Sequence of chain 1.B:
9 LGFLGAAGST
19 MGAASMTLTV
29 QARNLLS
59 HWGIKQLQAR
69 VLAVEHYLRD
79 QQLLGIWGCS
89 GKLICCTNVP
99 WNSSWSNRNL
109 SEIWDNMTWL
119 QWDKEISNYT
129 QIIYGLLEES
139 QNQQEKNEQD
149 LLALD

Binding-site contacts:
Ligand atom C3 contacts residue ASN126 of chain 1.B at 3.7 Å.
Ligand atom C8 contacts residue ASN126 of chain 1.B at 3.9 Å.
Ligand atom C2 contacts residue ASN126 of chain 1.B at 2.4 Å.
Ligand atom C1 contacts residue ASN126 of chain 1.B at 1.4 Å.
Ligand atom C8 contacts residue LYS122 of chain 1.B at 3.3 Å.
Ligand atom C7 contacts residue LYS122 of chain 1.B at 4.5 Å.
Ligand atom O7 contacts residue ASN126 of chain 1.B at 3.6 Å.
Ligand atom C4 contacts residue ASN126 of chain 1.B at 4.1 Å.
Ligand atom N2 contacts residue SER125 of chain 1.B at 4.1 Å.
Ligand atom O5 contacts residue ASN126 of chain 1.B at 2.4 Å (h-bond).
Ligand atom N2 contacts residue ASN126 of chain 1.B at 2.8 Å (h-bond).
Ligand atom C7 contacts residue ASN126 of chain 1.B at 3.3 Å.
Ligand atom C7 contacts residue GLU123 of chain 1.B at 4.4 Å.
Ligand atom O7 contacts residue TYR127 of chain 1.B at 4.1 Å.
Ligand atom C8 contacts residue GLU123 of chain 1.B at 3.1 Å.
Ligand atom C5 contacts residue ASN126 of chain 1.B at 3.7 Å.
Ligand atom C8 contacts residue SER125 of chain 1.B at 3.8 Å.
Ligand atom C8 contacts residue ILE124 of chain 1.B at 4.2 Å (hydrophobic).
Ligand atom C8 contacts residue TYR127 of chain 1.B at 4.2 Å (hydrophobic).

A protein and the small-molecule ligand that binds it are described below.
Small molecule (SMILES): CC(=O)N[C@@H]1[C@@H](O)[C@H](O)[C@@H](CO)O[C@H]1O